Sequence of chain 1.B:
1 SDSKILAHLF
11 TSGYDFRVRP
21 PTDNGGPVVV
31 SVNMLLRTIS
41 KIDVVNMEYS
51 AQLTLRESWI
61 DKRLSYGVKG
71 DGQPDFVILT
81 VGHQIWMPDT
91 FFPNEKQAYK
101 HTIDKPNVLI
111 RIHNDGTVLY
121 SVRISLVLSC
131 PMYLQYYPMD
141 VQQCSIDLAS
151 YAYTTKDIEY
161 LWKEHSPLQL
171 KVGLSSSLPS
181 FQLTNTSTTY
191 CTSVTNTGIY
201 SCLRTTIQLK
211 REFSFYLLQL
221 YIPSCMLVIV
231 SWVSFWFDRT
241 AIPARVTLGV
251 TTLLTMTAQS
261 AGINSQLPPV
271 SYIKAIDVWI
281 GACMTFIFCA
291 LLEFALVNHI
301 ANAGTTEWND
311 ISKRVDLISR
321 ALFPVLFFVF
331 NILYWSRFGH

Sequence of chain 1.E:
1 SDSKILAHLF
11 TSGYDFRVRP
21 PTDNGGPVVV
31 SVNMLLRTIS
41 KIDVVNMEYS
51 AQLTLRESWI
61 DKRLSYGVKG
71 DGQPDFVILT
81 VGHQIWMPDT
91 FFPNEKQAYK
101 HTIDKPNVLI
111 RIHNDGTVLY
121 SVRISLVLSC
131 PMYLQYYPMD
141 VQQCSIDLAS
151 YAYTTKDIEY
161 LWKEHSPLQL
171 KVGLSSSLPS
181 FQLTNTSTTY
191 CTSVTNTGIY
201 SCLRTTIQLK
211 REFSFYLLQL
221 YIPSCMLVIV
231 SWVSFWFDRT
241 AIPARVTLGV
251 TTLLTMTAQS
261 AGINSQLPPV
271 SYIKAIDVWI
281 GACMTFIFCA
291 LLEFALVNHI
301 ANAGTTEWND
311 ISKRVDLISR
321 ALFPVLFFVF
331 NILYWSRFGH

Sequence of chain 1.C:
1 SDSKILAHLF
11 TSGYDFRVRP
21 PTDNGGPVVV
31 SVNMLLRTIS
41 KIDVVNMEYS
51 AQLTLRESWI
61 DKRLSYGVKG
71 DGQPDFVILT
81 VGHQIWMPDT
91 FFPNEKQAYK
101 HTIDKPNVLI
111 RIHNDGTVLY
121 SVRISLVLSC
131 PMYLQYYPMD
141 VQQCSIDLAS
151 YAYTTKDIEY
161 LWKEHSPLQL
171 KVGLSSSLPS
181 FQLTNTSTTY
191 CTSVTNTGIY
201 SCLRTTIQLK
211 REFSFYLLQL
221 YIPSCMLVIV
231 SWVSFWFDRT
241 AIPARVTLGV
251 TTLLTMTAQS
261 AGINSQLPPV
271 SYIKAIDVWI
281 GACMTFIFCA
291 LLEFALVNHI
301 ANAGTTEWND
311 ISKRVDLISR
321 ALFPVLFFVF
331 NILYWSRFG

Binding-site contacts:
Ligand atom C17 contacts residue THR247 of chain 1.A at 3.8 Å.
Ligand atom C05 contacts residue PRO243 of chain 1.C at 3.9 Å (hydrophobic).
Ligand atom O20 contacts residue PRO243 of chain 1.E at 3.3 Å.
Ligand atom C04 contacts residue PRO243 of chain 1.D at 3.9 Å (hydrophobic).
Ligand atom O18 contacts residue THR247 of chain 1.C at 3.8 Å.
Ligand atom C15 contacts residue THR247 of chain 1.B at 4.0 Å.
Ligand atom C06 contacts residue THR247 of chain 1.B at 3.7 Å.
Ligand atom C02 contacts residue PRO243 of chain 1.E at 3.8 Å (hydrophobic).
Ligand atom C01 contacts residue PRO243 of chain 1.B at 3.6 Å (hydrophobic).
Ligand atom O11 contacts residue THR247 of chain 1.D at 2.3 Å (h-bond).
Ligand atom O18 contacts residue THR247 of chain 1.B at 2.7 Å (h-bond).
Ligand atom O19 contacts residue THR247 of chain 1.C at 3.7 Å.
Ligand atom C02 contacts residue PRO243 of chain 1.D at 3.9 Å (hydrophobic).
Ligand atom O16 contacts residue THR247 of chain 1.A at 2.6 Å (h-bond).
Ligand atom C10 contacts residue THR247 of chain 1.D at 3.2 Å.
Ligand atom O12 contacts residue THR247 of chain 1.C at 2.9 Å (h-bond).
Ligand atom C03 contacts residue PRO243 of chain 1.D at 3.3 Å (hydrophobic).
Ligand atom C09 contacts residue THR247 of chain 1.D at 3.6 Å.
Ligand atom C08 contacts residue THR247 of chain 1.E at 3.4 Å.
Ligand atom O12 contacts residue PRO243 of chain 1.C at 3.6 Å.
Ligand atom C15 contacts residue THR247 of chain 1.A at 3.0 Å.
Ligand atom C21 contacts residue PRO243 of chain 1.A at 3.6 Å (hydrophobic).
Ligand atom C14 contacts residue THR247 of chain 1.D at 3.9 Å.
Ligand atom C17 contacts residue THR247 of chain 1.B at 2.7 Å.
Ligand atom O11 contacts residue THR247 of chain 1.C at 3.3 Å (h-bond).
Ligand atom C13 contacts residue THR247 of chain 1.E at 2.5 Å.
Ligand atom C14 contacts residue THR247 of chain 1.E at 3.1 Å.
Ligand atom C14 contacts residue THR247 of chain 1.A at 4.0 Å.
Ligand atom O20 contacts residue THR247 of chain 1.E at 3.1 Å (h-bond).
Ligand atom C01 contacts residue PRO243 of chain 1.A at 3.1 Å (hydrophobic).
Ligand atom C07 contacts residue THR247 of chain 1.A at 3.5 Å.
Ligand atom O19 contacts residue THR247 of chain 1.B at 2.4 Å (h-bond).
Ligand atom C21 contacts residue THR247 of chain 1.A at 3.0 Å.
Ligand atom C10 contacts residue THR247 of chain 1.C at 3.5 Å.
Ligand atom C03 contacts residue PRO243 of chain 1.E at 2.6 Å (hydrophobic).
Ligand atom C04 contacts residue PRO243 of chain 1.C at 3.7 Å (hydrophobic).
Ligand atom C05 contacts residue PRO243 of chain 1.B at 3.9 Å (hydrophobic).
Ligand atom C13 contacts residue THR247 of chain 1.D at 3.2 Å.
Ligand atom O16 contacts residue THR247 of chain 1.E at 3.2 Å (h-bond).
Ligand atom C09 contacts residue PRO243 of chain 1.D at 3.8 Å (hydrophobic).

The small molecule below binds the protein below.
Small molecule (SMILES): C=C(C)[C@@H]1[C@H]2OC(=O)[C@@H]1[C@]1(O)C[C@H]3O[C@]34C(=O)O[C@H]2[C@]14C

Sequence of chain 1.A:
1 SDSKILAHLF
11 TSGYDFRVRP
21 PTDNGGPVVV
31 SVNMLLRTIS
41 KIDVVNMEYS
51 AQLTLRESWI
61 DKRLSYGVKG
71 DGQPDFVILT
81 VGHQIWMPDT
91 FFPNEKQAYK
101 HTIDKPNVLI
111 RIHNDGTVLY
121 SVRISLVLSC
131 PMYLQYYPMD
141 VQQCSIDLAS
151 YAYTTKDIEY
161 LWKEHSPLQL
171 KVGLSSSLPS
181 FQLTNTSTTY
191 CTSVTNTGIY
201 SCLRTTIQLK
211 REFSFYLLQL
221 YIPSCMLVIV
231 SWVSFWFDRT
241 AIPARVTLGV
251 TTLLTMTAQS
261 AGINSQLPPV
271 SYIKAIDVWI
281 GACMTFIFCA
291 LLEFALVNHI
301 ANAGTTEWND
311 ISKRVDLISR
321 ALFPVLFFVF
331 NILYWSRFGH

Sequence of chain 1.D:
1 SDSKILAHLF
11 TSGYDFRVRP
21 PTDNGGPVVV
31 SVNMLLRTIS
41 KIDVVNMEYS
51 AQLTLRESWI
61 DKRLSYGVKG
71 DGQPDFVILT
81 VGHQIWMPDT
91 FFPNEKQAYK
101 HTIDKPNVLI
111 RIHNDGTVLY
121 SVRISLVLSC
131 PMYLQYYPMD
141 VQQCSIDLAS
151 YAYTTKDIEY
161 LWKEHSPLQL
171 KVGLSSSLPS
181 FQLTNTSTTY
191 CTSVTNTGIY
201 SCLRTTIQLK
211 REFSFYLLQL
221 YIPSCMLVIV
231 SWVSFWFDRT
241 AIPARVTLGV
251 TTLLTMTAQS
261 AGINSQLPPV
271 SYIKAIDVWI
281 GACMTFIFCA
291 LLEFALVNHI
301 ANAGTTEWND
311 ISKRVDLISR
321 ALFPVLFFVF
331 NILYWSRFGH